The small molecule below binds the protein below.
Small molecule (SMILES): CC[C@H](C)[C@H](N)C(=O)N[C@@H](CO)C(=O)N[C@@H](CCC(=O)O)C(=O)N[C@H](C=O)C(C)C

Sequence of chain 42.E:
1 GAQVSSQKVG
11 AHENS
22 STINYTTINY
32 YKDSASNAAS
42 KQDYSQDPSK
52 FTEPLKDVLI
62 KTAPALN

Binding-site contacts:
Ligand atom O contacts residue VAL4 of chain 42.E at 2.9 Å (h-bond).
Ligand atom O contacts residue VAL4 of chain 42.E at 3.8 Å.
Ligand atom CG2 contacts residue VAL4 of chain 42.E at 3.8 Å (hydrophobic).
Ligand atom CB contacts residue VAL4 of chain 42.E at 4.5 Å (hydrophobic).
Ligand atom CA contacts residue ALA2 of chain 42.E at 3.5 Å (hydrophobic).
Ligand atom C contacts residue GLN3 of chain 42.E at 3.9 Å.
Ligand atom C contacts residue ALA2 of chain 42.E at 3.7 Å (hydrophobic).
Ligand atom CB contacts residue GLN3 of chain 42.E at 4.4 Å.
Ligand atom CG2 contacts residue GLN3 of chain 42.E at 3.4 Å.
Ligand atom CA contacts residue ALA2 of chain 42.E at 4.0 Å (hydrophobic).
Ligand atom CG2 contacts residue SER5 of chain 42.E at 3.7 Å.
Ligand atom N contacts residue ALA2 of chain 42.E at 3.0 Å (h-bond).
Ligand atom CB contacts residue VAL4 of chain 42.E at 4.3 Å (hydrophobic).
Ligand atom CA contacts residue VAL4 of chain 42.E at 3.5 Å (hydrophobic).
Ligand atom O contacts residue ALA2 of chain 42.E at 3.9 Å.
Ligand atom OE1 contacts residue VAL4 of chain 42.E at 3.5 Å.
Ligand atom OE1 contacts residue ASN25 of chain 42.E at 4.4 Å.
Ligand atom OE2 contacts residue VAL4 of chain 42.E at 3.6 Å.
Ligand atom CA contacts residue GLN3 of chain 42.E at 4.2 Å.
Ligand atom CB contacts residue ALA2 of chain 42.E at 3.4 Å (hydrophobic).
Ligand atom O contacts residue SER6 of chain 42.E at 4.1 Å.
Ligand atom O contacts residue SER5 of chain 42.E at 3.8 Å.
Ligand atom CG2 contacts residue ALA2 of chain 42.E at 4.0 Å (hydrophobic).
Ligand atom C contacts residue VAL4 of chain 42.E at 4.0 Å (hydrophobic).
Ligand atom C contacts residue VAL4 of chain 42.E at 3.6 Å (hydrophobic).
Ligand atom OG contacts residue GLN3 of chain 42.E at 3.3 Å (h-bond).
Ligand atom O contacts residue GLN3 of chain 42.E at 3.1 Å (h-bond).
Ligand atom N contacts residue VAL4 of chain 42.E at 3.0 Å (h-bond).
Ligand atom C contacts residue ALA2 of chain 42.E at 4.3 Å (hydrophobic).
Ligand atom CA contacts residue VAL4 of chain 42.E at 4.0 Å (hydrophobic).
Ligand atom CD contacts residue VAL4 of chain 42.E at 3.8 Å (hydrophobic).
Ligand atom C contacts residue VAL4 of chain 42.E at 4.2 Å (hydrophobic).
Ligand atom CG1 contacts residue GLN3 of chain 42.E at 4.1 Å.
Ligand atom CB contacts residue GLN3 of chain 42.E at 3.4 Å.
Ligand atom CB contacts residue ALA2 of chain 42.E at 4.3 Å (hydrophobic).